Binding-site contacts:
Ligand atom F2 contacts residue TRP202 of chain 1.C at 3.8 Å.
Ligand atom C5 contacts residue TRP286 of chain 1.C at 4.2 Å (hydrophobic).
Ligand atom C2 contacts residue ASP199 of chain 1.C at 2.7 Å.
Ligand atom F2 contacts residue ASP199 of chain 1.C at 3.6 Å.
Ligand atom C3 contacts residue GLU57 of chain 1.C at 3.7 Å.
Ligand atom F2 contacts residue TRP58 of chain 1.C at 2.9 Å.
Ligand atom C2 contacts residue TRP58 of chain 1.C at 3.7 Å (hydrophobic).
Ligand atom C1 contacts residue HIS106 of chain 1.C at 4.0 Å.
Ligand atom O3 contacts residue TRP58 of chain 1.C at 3.5 Å (h-bond).
Ligand atom O5 contacts residue GLN258 of chain 1.C at 4.0 Å.
Ligand atom C6 contacts residue TRP197 of chain 1.C at 3.5 Å (hydrophobic).
Ligand atom C6 contacts residue ASP199 of chain 1.C at 4.0 Å.
Ligand atom C5 contacts residue ASP199 of chain 1.C at 3.4 Å.
Ligand atom C6 contacts residue TRP286 of chain 1.C at 4.1 Å (hydrophobic).
Ligand atom C4 contacts residue ASP199 of chain 1.C at 3.7 Å.
Ligand atom O4 contacts residue HIS105 of chain 1.C at 3.1 Å (h-bond).
Ligand atom C3 contacts residue TRP286 of chain 1.C at 4.1 Å (hydrophobic).
Ligand atom O4 contacts residue TYR148 of chain 1.C at 3.5 Å.
Ligand atom O5 contacts residue ARG232 of chain 1.C at 3.4 Å (salt-bridge).
Ligand atom C2 contacts residue HIS105 of chain 1.C at 4.1 Å.
Ligand atom C1 contacts residue ASP199 of chain 1.C at 1.4 Å.
Ligand atom C1 contacts residue TYR148 of chain 1.C at 3.8 Å (hydrophobic).
Ligand atom C2 contacts residue HIS106 of chain 1.C at 3.4 Å.
Ligand atom C1 contacts residue ARG232 of chain 1.C at 4.3 Å.
Ligand atom O3 contacts residue GLU57 of chain 1.C at 2.5 Å (salt-bridge).
Ligand atom O5 contacts residue ASP199 of chain 1.C at 2.4 Å (salt-bridge).
Ligand atom O3 contacts residue TRP286 of chain 1.C at 3.9 Å.
Ligand atom C5 contacts residue GLN258 of chain 1.C at 3.7 Å.
Ligand atom O3 contacts residue HIS105 of chain 1.C at 3.6 Å.
Ligand atom C4 contacts residue TRP286 of chain 1.C at 3.9 Å (hydrophobic).
Ligand atom C4 contacts residue HIS36 of chain 1.C at 3.6 Å.
Ligand atom C3 contacts residue TRP58 of chain 1.C at 4.0 Å (hydrophobic).
Ligand atom F2 contacts residue HIS106 of chain 1.C at 3.1 Å.
Ligand atom C3 contacts residue HIS105 of chain 1.C at 4.2 Å.
Ligand atom C4 contacts residue HIS105 of chain 1.C at 4.2 Å.
Ligand atom O4 contacts residue ASP199 of chain 1.C at 3.4 Å (salt-bridge).
Ligand atom C6 contacts residue GLN258 of chain 1.C at 3.4 Å.
Ligand atom C2 contacts residue TYR148 of chain 1.C at 4.3 Å (hydrophobic).
Ligand atom O4 contacts residue HIS36 of chain 1.C at 2.6 Å (h-bond).
Ligand atom C3 contacts residue ASP199 of chain 1.C at 3.8 Å.

A small-molecule ligand and the protein it binds are described below.
Small molecule (SMILES): C[C@@H]1O[C@H](O)[C@@H](F)[C@H](O)[C@@H]1O

Sequence of chain 1.C:
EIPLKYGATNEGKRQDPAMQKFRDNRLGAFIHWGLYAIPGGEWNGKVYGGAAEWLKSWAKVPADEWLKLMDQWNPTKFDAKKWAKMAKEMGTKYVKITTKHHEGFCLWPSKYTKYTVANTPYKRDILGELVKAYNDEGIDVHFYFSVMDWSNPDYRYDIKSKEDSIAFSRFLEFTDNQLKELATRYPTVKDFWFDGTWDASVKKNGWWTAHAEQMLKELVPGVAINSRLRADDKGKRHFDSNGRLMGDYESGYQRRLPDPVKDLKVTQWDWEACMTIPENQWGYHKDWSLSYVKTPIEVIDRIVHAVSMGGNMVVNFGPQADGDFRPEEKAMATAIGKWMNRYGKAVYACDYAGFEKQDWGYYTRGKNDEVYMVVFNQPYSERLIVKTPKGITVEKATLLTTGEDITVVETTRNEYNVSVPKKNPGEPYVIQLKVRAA